Sequence of chain 2.C:
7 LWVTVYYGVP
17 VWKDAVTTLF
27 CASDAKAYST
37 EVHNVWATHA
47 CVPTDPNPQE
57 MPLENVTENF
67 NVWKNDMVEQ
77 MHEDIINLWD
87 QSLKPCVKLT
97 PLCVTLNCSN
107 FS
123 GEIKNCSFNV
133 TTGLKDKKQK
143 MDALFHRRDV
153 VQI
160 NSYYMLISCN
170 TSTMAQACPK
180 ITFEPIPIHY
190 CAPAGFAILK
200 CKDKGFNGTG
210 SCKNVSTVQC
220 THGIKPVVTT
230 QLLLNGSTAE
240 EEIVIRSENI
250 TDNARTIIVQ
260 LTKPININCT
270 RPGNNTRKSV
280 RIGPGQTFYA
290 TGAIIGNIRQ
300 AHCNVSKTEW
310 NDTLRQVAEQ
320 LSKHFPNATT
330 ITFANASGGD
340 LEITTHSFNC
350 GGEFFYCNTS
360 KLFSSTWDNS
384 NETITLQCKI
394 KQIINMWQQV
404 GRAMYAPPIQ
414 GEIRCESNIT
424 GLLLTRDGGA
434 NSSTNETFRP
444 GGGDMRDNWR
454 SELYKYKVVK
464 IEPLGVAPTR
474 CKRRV

Sequence of chain 3.C:
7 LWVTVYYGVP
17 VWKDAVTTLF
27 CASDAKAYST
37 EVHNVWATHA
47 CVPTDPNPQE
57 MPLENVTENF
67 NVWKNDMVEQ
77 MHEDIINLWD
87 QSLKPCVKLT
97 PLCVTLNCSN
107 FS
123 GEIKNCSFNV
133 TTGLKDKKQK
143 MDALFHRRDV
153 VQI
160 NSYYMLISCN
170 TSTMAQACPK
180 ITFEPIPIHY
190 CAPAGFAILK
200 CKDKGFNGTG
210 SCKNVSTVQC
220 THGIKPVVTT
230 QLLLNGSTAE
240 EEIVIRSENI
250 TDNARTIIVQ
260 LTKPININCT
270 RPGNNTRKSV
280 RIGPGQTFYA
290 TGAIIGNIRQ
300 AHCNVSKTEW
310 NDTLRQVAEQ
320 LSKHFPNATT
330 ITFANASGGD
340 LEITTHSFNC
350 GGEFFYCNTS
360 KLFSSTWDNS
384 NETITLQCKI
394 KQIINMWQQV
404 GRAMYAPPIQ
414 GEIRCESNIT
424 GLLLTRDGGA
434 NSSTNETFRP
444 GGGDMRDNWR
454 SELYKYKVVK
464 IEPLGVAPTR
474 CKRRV

Binding-site contacts:
Ligand atom C7 contacts residue THR170 of chain 3.C at 4.1 Å.
Ligand atom O7 contacts residue ASN169 of chain 3.C at 4.5 Å.
Ligand atom C5 contacts residue ASN169 of chain 3.C at 3.7 Å.
Ligand atom C1 contacts residue THR170 of chain 3.C at 4.2 Å.
Ligand atom C1 contacts residue ARG280 of chain 2.C at 4.4 Å.
Ligand atom C2 contacts residue ARG280 of chain 2.C at 3.8 Å.
Ligand atom C1 contacts residue ASN169 of chain 3.C at 1.4 Å.
Ligand atom C8 contacts residue THR170 of chain 3.C at 3.7 Å.
Ligand atom C8 contacts residue ARG280 of chain 2.C at 3.6 Å.
Ligand atom N2 contacts residue THR170 of chain 3.C at 3.3 Å.
Ligand atom O7 contacts residue ARG280 of chain 2.C at 2.8 Å (salt-bridge).
Ligand atom C3 contacts residue ASN169 of chain 3.C at 3.8 Å.
Ligand atom C7 contacts residue ASN169 of chain 3.C at 3.9 Å.
Ligand atom C7 contacts residue ARG280 of chain 2.C at 3.2 Å.
Ligand atom O5 contacts residue ASN169 of chain 3.C at 2.4 Å (h-bond).
Ligand atom C4 contacts residue ASN169 of chain 3.C at 4.2 Å.
Ligand atom C8 contacts residue ASN169 of chain 3.C at 4.2 Å.
Ligand atom C2 contacts residue THR170 of chain 3.C at 4.3 Å.
Ligand atom C2 contacts residue ASN169 of chain 3.C at 2.5 Å.
Ligand atom N2 contacts residue ARG280 of chain 2.C at 3.6 Å.
Ligand atom N2 contacts residue ASN169 of chain 3.C at 2.9 Å (h-bond).

A small-molecule ligand and the protein it binds are described below.
Small molecule (SMILES): CC(=O)N[C@@H]1[C@@H](O)[C@H](O)[C@@H](CO)O[C@H]1O